Sequence of chain 1.A:
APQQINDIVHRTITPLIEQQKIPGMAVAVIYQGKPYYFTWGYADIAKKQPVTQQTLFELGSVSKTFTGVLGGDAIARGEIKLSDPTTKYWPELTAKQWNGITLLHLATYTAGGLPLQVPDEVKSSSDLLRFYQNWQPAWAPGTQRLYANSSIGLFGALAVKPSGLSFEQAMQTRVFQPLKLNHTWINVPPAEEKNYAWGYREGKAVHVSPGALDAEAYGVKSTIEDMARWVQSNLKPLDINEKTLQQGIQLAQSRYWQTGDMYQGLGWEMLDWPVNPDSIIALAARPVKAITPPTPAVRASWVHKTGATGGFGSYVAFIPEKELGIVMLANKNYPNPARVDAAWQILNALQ

Binding-site contacts:
Ligand atom N18 contacts residue GLY317 of chain 1.A at 3.8 Å.
Ligand atom C15 contacts residue VAL208 of chain 1.A at 4.2 Å (hydrophobic).
Ligand atom N19 contacts residue GLY317 of chain 1.A at 3.0 Å (h-bond).
Ligand atom O10 contacts residue GLN117 of chain 1.A at 3.8 Å.
Ligand atom O09 contacts residue LEU116 of chain 1.A at 4.0 Å.
Ligand atom O10 contacts residue ASN149 of chain 1.A at 2.7 Å (h-bond).
Ligand atom N19 contacts residue THR316 of chain 1.A at 3.8 Å.
Ligand atom S08 contacts residue ASN149 of chain 1.A at 3.9 Å.
Ligand atom C06 contacts residue ALA315 of chain 1.A at 4.2 Å (hydrophobic).
Ligand atom O05 contacts residue SER61 of chain 1.A at 2.4 Å (h-bond).
Ligand atom C21 contacts residue ALA315 of chain 1.A at 4.0 Å (hydrophobic).
Ligand atom C06 contacts residue ASN149 of chain 1.A at 3.9 Å.
Ligand atom C12 contacts residue TYR218 of chain 1.A at 3.9 Å (hydrophobic).
Ligand atom C06 contacts residue TYR147 of chain 1.A at 4.1 Å (hydrophobic).
Ligand atom B03 contacts residue TYR147 of chain 1.A at 3.3 Å.
Ligand atom B03 contacts residue ALA315 of chain 1.A at 4.0 Å.
Ligand atom N16 contacts residue SER209 of chain 1.A at 3.9 Å.
Ligand atom C06 contacts residue LYS64 of chain 1.A at 3.9 Å.
Ligand atom C20 contacts residue GLY317 of chain 1.A at 3.8 Å.
Ligand atom B03 contacts residue SER61 of chain 1.A at 1.4 Å.
Ligand atom C15 contacts residue GLY317 of chain 1.A at 4.1 Å.
Ligand atom O04 contacts residue TYR147 of chain 1.A at 2.6 Å (h-bond).
Ligand atom N18 contacts residue SER209 of chain 1.A at 3.6 Å (h-bond).
Ligand atom N16 contacts residue VAL208 of chain 1.A at 3.7 Å.
Ligand atom C13 contacts residue TYR218 of chain 1.A at 3.7 Å (hydrophobic).
Ligand atom N18 contacts residue VAL208 of chain 1.A at 3.6 Å.
Ligand atom C12 contacts residue GLN117 of chain 1.A at 3.8 Å.
Ligand atom O10 contacts residue LEU116 of chain 1.A at 3.7 Å.
Ligand atom C12 contacts residue ASN149 of chain 1.A at 4.1 Å.
Ligand atom O05 contacts residue GLY60 of chain 1.A at 3.9 Å.
Ligand atom O05 contacts residue ALA315 of chain 1.A at 2.8 Å (h-bond).
Ligand atom N17 contacts residue SER209 of chain 1.A at 2.8 Å (h-bond).
Ligand atom N07 contacts residue SER61 of chain 1.A at 3.8 Å.
Ligand atom O04 contacts residue SER61 of chain 1.A at 2.4 Å (h-bond).
Ligand atom N07 contacts residue ALA315 of chain 1.A at 4.2 Å.
Ligand atom B03 contacts residue LYS64 of chain 1.A at 3.9 Å.
Ligand atom C20 contacts residue THR316 of chain 1.A at 3.8 Å.
Ligand atom N17 contacts residue VAL208 of chain 1.A at 3.5 Å.
Ligand atom C06 contacts residue SER61 of chain 1.A at 2.4 Å.
Ligand atom O05 contacts residue GLY314 of chain 1.A at 3.7 Å.

This protein binds this small molecule.
Small molecule (SMILES): O=S(=O)(NCB(O)O)c1ccc(-c2nnn[nH]2)cc1